Sequence of chain 1.C:
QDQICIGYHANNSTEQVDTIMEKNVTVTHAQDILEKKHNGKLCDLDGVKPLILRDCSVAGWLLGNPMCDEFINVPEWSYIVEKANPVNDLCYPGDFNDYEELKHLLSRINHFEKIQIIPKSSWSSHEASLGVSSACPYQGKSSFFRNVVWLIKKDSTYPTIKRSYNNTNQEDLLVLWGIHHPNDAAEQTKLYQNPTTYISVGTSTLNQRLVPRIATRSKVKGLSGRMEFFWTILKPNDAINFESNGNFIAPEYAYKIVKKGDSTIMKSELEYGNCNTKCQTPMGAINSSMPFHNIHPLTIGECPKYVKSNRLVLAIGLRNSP

A protein and the small-molecule ligand that binds it are described below.
Small molecule (SMILES): CC(=O)N[C@H]1[C@H](O[C@H]2[C@H](O)[C@@H](NC(C)=O)CO[C@@H]2CO)O[C@H](CO)[C@@H](O)[C@@H]1O

Sequence of chain 1.A:
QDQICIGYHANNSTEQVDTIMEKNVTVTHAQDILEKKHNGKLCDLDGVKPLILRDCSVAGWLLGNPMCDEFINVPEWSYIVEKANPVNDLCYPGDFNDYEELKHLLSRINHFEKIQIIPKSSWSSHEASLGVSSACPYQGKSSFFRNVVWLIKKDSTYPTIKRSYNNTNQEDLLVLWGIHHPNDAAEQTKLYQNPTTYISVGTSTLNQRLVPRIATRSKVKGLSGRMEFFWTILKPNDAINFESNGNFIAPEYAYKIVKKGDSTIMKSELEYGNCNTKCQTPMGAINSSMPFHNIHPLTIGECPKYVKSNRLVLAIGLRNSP

Binding-site contacts:
Ligand atom C1 contacts residue ASN237 of chain 1.C at 3.9 Å.
Ligand atom O5 contacts residue ASN166 of chain 1.C at 2.4 Å (h-bond).
Ligand atom O7 contacts residue ALA239 of chain 1.C at 4.3 Å.
Ligand atom C5 contacts residue ASN166 of chain 1.C at 3.7 Å.
Ligand atom N2 contacts residue ASN166 of chain 1.C at 2.8 Å (h-bond).
Ligand atom O7 contacts residue ASN166 of chain 1.C at 3.6 Å.
Ligand atom C7 contacts residue ASN166 of chain 1.C at 3.5 Å.
Ligand atom C8 contacts residue ASN237 of chain 1.C at 4.0 Å.
Ligand atom C2 contacts residue ASN166 of chain 1.C at 2.4 Å.
Ligand atom C3 contacts residue ASN166 of chain 1.C at 3.7 Å.
Ligand atom C2 contacts residue ASN237 of chain 1.C at 3.7 Å.
Ligand atom N2 contacts residue ASN237 of chain 1.C at 3.0 Å (h-bond).
Ligand atom C1 contacts residue ASN166 of chain 1.C at 1.4 Å.
Ligand atom O3 contacts residue ASN237 of chain 1.C at 4.2 Å.
Ligand atom C7 contacts residue ALA239 of chain 1.C at 4.2 Å (hydrophobic).
Ligand atom N2 contacts residue ALA239 of chain 1.C at 4.3 Å.
Ligand atom C5 contacts residue ASN237 of chain 1.C at 4.0 Å.
Ligand atom C8 contacts residue SER218 of chain 1.A at 3.9 Å.
Ligand atom C8 contacts residue ASP238 of chain 1.C at 4.0 Å.
Ligand atom C7 contacts residue ASN237 of chain 1.C at 3.9 Å.
Ligand atom C8 contacts residue ALA239 of chain 1.C at 3.8 Å (hydrophobic).
Ligand atom C3 contacts residue ASN237 of chain 1.C at 3.7 Å.
Ligand atom N2 contacts residue ASP238 of chain 1.C at 4.3 Å.
Ligand atom C4 contacts residue ASN166 of chain 1.C at 4.2 Å.